Sequence of chain 21.A:
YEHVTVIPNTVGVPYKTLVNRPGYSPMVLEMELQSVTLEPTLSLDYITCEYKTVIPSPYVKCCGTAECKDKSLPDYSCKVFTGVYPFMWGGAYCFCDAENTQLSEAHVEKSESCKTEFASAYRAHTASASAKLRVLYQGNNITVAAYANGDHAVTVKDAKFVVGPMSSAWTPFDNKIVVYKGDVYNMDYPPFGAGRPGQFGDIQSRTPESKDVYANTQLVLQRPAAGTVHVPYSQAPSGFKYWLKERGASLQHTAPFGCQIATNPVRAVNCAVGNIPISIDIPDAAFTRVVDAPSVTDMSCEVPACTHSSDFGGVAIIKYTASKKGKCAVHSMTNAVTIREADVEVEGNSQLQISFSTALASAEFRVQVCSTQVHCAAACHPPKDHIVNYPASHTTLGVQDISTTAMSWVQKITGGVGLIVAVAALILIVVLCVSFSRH

Sequence of chain 21.B:
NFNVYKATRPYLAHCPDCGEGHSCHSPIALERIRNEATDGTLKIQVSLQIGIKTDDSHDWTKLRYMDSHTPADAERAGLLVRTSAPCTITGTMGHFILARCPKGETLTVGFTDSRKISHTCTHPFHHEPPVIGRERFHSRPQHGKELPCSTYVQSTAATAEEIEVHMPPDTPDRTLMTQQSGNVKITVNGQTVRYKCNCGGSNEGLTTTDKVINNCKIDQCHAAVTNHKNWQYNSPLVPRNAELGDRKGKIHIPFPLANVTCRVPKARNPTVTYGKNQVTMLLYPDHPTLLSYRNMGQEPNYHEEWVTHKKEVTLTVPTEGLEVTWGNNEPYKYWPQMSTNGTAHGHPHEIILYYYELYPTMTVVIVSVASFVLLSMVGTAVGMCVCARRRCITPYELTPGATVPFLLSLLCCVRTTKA

Binding-site contacts:
Ligand atom C6 contacts residue PHE118 of chain 21.A at 4.4 Å (hydrophobic).
Ligand atom O6 contacts residue LYS115 of chain 21.A at 4.4 Å.
Ligand atom N2 contacts residue ASN259 of chain 21.B at 2.9 Å (h-bond).
Ligand atom C5 contacts residue ASN259 of chain 21.B at 3.7 Å.
Ligand atom C1 contacts residue THR116 of chain 21.A at 3.3 Å.
Ligand atom C8 contacts residue ASN259 of chain 21.B at 4.1 Å.
Ligand atom O7 contacts residue ASN259 of chain 21.B at 3.0 Å (h-bond).
Ligand atom C6 contacts residue LYS115 of chain 21.A at 3.9 Å.
Ligand atom O6 contacts residue PHE118 of chain 21.A at 3.9 Å.
Ligand atom C4 contacts residue ASN259 of chain 21.B at 4.2 Å.
Ligand atom C3 contacts residue ASN259 of chain 21.B at 3.8 Å.
Ligand atom C7 contacts residue ASN259 of chain 21.B at 3.1 Å.
Ligand atom O5 contacts residue ASN259 of chain 21.B at 2.4 Å (h-bond).
Ligand atom C5 contacts residue THR116 of chain 21.A at 3.5 Å.
Ligand atom C6 contacts residue THR116 of chain 21.A at 3.5 Å.
Ligand atom C1 contacts residue ASN259 of chain 21.B at 1.4 Å.
Ligand atom C2 contacts residue ASN259 of chain 21.B at 2.4 Å.
Ligand atom O5 contacts residue THR116 of chain 21.A at 2.6 Å (h-bond).

A small-molecule ligand and the protein it binds are described below.
Small molecule (SMILES): CC(=O)N[C@@H]1[C@@H](O)[C@H](O)[C@@H](CO)O[C@H]1O